Sequence of chain 1.BA:
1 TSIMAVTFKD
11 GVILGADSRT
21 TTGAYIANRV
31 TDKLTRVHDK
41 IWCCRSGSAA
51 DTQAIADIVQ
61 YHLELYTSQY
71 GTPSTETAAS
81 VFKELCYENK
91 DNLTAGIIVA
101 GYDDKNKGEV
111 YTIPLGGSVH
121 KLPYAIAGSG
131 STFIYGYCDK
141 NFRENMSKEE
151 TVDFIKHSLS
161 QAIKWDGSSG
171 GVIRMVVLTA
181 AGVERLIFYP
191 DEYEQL

This small molecule binds to this protein.
Small molecule (SMILES): CC[C@H](C)[C@H](NC(=O)[C@H](C)NC(=O)[C@H](CC(C)C)NC(C)=O)[C@@H](O)[C@H](C)CO

Binding-site contacts:
Ligand atom C1 contacts residue THR1 of chain 1.BA at 2.5 Å.
Ligand atom CB contacts residue THR1 of chain 1.BA at 2.8 Å.
Ligand atom O contacts residue THR20 of chain 1.BA at 3.3 Å.
Ligand atom O contacts residue SER129 of chain 1.BA at 3.9 Å.
Ligand atom CD1 contacts residue HIS114 of chain 1.V at 3.5 Å.
Ligand atom CG2 contacts residue THR20 of chain 1.BA at 3.6 Å.
Ligand atom CD2 contacts residue THR22 of chain 1.BA at 3.4 Å.
Ligand atom N contacts residue GLY47 of chain 1.BA at 3.0 Å (h-bond).
Ligand atom O contacts residue THR21 of chain 1.BA at 3.0 Å (h-bond).
Ligand atom CG1 contacts residue ARG45 of chain 1.BA at 3.7 Å.
Ligand atom CB contacts residue THR20 of chain 1.BA at 3.8 Å.
Ligand atom N contacts residue THR1 of chain 1.BA at 3.7 Å.
Ligand atom CA contacts residue THR21 of chain 1.BA at 3.8 Å.
Ligand atom CG contacts residue HIS114 of chain 1.V at 3.8 Å.
Ligand atom C3 contacts residue LYS33 of chain 1.BA at 3.5 Å.
Ligand atom CG1 contacts residue THR1 of chain 1.BA at 3.2 Å.
Ligand atom CD1 contacts residue ARG45 of chain 1.BA at 3.3 Å.
Ligand atom O contacts residue THR1 of chain 1.BA at 2.3 Å (h-bond).
Ligand atom C2 contacts residue THR1 of chain 1.BA at 1.5 Å.
Ligand atom C3 contacts residue SER168 of chain 1.BA at 2.9 Å.
Ligand atom CH3 contacts residue HIS116 of chain 1.V at 3.7 Å.
Ligand atom C contacts residue GLY47 of chain 1.BA at 3.7 Å.
Ligand atom CG1 contacts residue SER46 of chain 1.BA at 3.8 Å.
Ligand atom O contacts residue THR1 of chain 1.BA at 2.9 Å (h-bond).
Ligand atom CD1 contacts residue SER118 of chain 1.V at 3.6 Å.
Ligand atom CG1 contacts residue GLY47 of chain 1.BA at 3.7 Å.
Ligand atom CG contacts residue SER118 of chain 1.V at 3.9 Å.
Ligand atom O contacts residue ALA49 of chain 1.BA at 3.1 Å (h-bond).
Ligand atom C contacts residue THR1 of chain 1.BA at 1.5 Å.
Ligand atom O contacts residue GLY47 of chain 1.BA at 3.3 Å (h-bond).
Ligand atom C1 contacts residue SER168 of chain 1.BA at 3.9 Å.
Ligand atom O contacts residue SER48 of chain 1.BA at 3.8 Å.
Ligand atom CD2 contacts residue HIS114 of chain 1.V at 3.7 Å.
Ligand atom N contacts residue THR21 of chain 1.BA at 3.2 Å (h-bond).
Ligand atom C3 contacts residue THR1 of chain 1.BA at 2.5 Å.
Ligand atom CA contacts residue THR1 of chain 1.BA at 2.5 Å.
Ligand atom CA contacts residue GLY47 of chain 1.BA at 3.4 Å.
Ligand atom C contacts residue LYS33 of chain 1.BA at 3.9 Å.
Ligand atom C3 contacts residue ARG19 of chain 1.BA at 3.0 Å.
Ligand atom CB contacts residue LYS33 of chain 1.BA at 3.8 Å.

Sequence of chain 1.V:
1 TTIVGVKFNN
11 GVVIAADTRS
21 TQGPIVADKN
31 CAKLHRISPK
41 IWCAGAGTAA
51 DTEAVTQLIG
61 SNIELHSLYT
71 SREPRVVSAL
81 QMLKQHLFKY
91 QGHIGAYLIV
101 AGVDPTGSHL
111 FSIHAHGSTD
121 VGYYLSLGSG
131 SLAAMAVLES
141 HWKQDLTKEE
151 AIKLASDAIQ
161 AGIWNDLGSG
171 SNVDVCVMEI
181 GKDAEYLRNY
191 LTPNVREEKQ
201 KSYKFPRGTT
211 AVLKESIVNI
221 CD